Sequence of chain 1.F:
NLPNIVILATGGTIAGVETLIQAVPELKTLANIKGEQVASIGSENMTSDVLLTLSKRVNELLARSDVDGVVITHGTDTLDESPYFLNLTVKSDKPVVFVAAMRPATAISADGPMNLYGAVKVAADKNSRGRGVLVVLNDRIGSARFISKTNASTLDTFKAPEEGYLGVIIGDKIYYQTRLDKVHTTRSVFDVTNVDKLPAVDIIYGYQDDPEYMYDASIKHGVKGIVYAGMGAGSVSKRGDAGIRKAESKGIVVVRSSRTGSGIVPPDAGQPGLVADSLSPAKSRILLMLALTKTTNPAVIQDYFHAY

Binding-site contacts:
Ligand atom CD contacts residue ALA120 of chain 1.F at 3.8 Å (hydrophobic).
Ligand atom C contacts residue ASP96 of chain 1.F at 3.6 Å.
Ligand atom OXT contacts residue GLY14 of chain 1.F at 4.1 Å.
Ligand atom OXT contacts residue GLU63 of chain 1.F at 3.6 Å (salt-bridge).
Ligand atom N contacts residue ASP96 of chain 1.F at 2.7 Å (salt-bridge).
Ligand atom OE2 contacts residue ALA120 of chain 1.F at 3.7 Å.
Ligand atom OXT contacts residue GLY94 of chain 1.F at 3.5 Å.
Ligand atom CB contacts residue THR15 of chain 1.F at 4.3 Å.
Ligand atom N contacts residue GLU63 of chain 1.F at 2.8 Å (salt-bridge).
Ligand atom O contacts residue SER62 of chain 1.F at 2.3 Å (h-bond).
Ligand atom OXT contacts residue GLY61 of chain 1.F at 3.5 Å.
Ligand atom N contacts residue SER254 of chain 1.H at 4.0 Å.
Ligand atom OE2 contacts residue THR15 of chain 1.F at 3.1 Å (h-bond).
Ligand atom O contacts residue THR95 of chain 1.F at 3.6 Å (h-bond).
Ligand atom C contacts residue THR95 of chain 1.F at 4.3 Å.
Ligand atom OE2 contacts residue GLY94 of chain 1.F at 3.6 Å.
Ligand atom OE2 contacts residue THR95 of chain 1.F at 3.8 Å.
Ligand atom C contacts residue GLY61 of chain 1.F at 4.3 Å.
Ligand atom OE1 contacts residue GLY94 of chain 1.F at 4.1 Å.
Ligand atom O contacts residue GLY94 of chain 1.F at 3.8 Å.
Ligand atom CA contacts residue ASP96 of chain 1.F at 3.4 Å.
Ligand atom OE1 contacts residue ASP96 of chain 1.F at 4.4 Å.
Ligand atom O contacts residue ASP96 of chain 1.F at 3.1 Å (salt-bridge).
Ligand atom OE1 contacts residue THR95 of chain 1.F at 2.5 Å (h-bond).
Ligand atom CB contacts residue ASP96 of chain 1.F at 3.6 Å.
Ligand atom C contacts residue SER62 of chain 1.F at 3.2 Å.
Ligand atom CD contacts residue THR15 of chain 1.F at 3.9 Å.
Ligand atom C contacts residue GLU63 of chain 1.F at 3.3 Å.
Ligand atom OE2 contacts residue GLY14 of chain 1.F at 3.6 Å.
Ligand atom O contacts residue GLU63 of chain 1.F at 3.6 Å.
Ligand atom CD contacts residue GLY94 of chain 1.F at 4.2 Å.
Ligand atom OXT contacts residue SER62 of chain 1.F at 2.9 Å (h-bond).
Ligand atom C contacts residue GLY94 of chain 1.F at 4.0 Å.
Ligand atom OE1 contacts residue ALA120 of chain 1.F at 3.5 Å (h-bond).
Ligand atom CA contacts residue GLU63 of chain 1.F at 3.5 Å.
Ligand atom CG contacts residue THR15 of chain 1.F at 3.1 Å.
Ligand atom CD contacts residue THR95 of chain 1.F at 3.8 Å.

Sequence of chain 1.H:
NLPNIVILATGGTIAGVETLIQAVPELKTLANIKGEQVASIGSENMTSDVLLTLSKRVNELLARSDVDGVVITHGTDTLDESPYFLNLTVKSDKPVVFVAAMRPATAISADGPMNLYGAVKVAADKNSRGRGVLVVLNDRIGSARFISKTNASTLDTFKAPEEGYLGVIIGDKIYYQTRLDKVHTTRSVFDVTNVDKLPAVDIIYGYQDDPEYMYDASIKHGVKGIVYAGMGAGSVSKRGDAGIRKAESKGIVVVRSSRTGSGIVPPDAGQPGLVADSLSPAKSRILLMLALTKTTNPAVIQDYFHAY

A protein and the small-molecule ligand that binds it are described below.
Small molecule (SMILES): N[C@@H](CCC(=O)O)C(=O)O